This small molecule binds to this protein.
Small molecule (SMILES): Cc1nccn1Cc1cn(CC[C@@H](NC(=O)/C=N/O)c2ccccc2)nn1

Sequence of chain 6.A:
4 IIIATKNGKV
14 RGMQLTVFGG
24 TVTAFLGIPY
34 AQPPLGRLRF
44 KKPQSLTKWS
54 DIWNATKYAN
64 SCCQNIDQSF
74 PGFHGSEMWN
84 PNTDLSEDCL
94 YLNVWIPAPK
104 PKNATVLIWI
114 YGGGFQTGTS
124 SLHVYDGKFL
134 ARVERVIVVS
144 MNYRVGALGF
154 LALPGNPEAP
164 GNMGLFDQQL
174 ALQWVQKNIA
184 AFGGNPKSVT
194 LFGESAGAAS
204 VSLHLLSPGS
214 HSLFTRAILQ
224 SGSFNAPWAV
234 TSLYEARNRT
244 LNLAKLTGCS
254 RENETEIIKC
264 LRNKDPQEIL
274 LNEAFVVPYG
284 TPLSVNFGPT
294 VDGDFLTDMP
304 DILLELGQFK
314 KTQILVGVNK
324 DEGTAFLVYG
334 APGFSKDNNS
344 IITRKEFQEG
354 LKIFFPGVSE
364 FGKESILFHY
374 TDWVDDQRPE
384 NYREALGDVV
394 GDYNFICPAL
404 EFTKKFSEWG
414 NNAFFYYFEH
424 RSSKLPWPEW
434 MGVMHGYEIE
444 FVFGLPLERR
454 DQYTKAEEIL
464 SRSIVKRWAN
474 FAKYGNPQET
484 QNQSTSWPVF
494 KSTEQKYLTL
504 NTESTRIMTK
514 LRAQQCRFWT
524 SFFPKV

Binding-site contacts:
Ligand atom C01 contacts residue GLY115 of chain 6.A at 3.5 Å.
Ligand atom N06 contacts residue TRP82 of chain 6.A at 4.1 Å.
Ligand atom O16 contacts residue THR120 of chain 6.A at 3.8 Å.
Ligand atom C01 contacts residue TYR128 of chain 6.A at 4.2 Å (hydrophobic).
Ligand atom C02 contacts residue TRP82 of chain 6.A at 3.9 Å (hydrophobic).
Ligand atom C23 contacts residue ILE69 of chain 6.A at 4.0 Å (hydrophobic).
Ligand atom N18 contacts residue PRO285 of chain 6.A at 4.2 Å.
Ligand atom C23 contacts residue ASP70 of chain 6.A at 4.1 Å.
Ligand atom C04 contacts residue GLY439 of chain 6.A at 3.7 Å.
Ligand atom C04 contacts residue GLU197 of chain 6.A at 3.8 Å.
Ligand atom N26 contacts residue PHE329 of chain 6.A at 3.4 Å.
Ligand atom C11 contacts residue TYR332 of chain 6.A at 3.5 Å (hydrophobic).
Ligand atom C04 contacts residue HIS438 of chain 6.A at 3.2 Å.
Ligand atom N03 contacts residue TRP82 of chain 6.A at 4.0 Å.
Ligand atom C05 contacts residue TRP82 of chain 6.A at 4.3 Å (hydrophobic).
Ligand atom N14 contacts residue PRO285 of chain 6.A at 3.6 Å (h-bond).
Ligand atom C07 contacts residue TRP82 of chain 6.A at 4.1 Å (hydrophobic).
Ligand atom C02 contacts residue GLU197 of chain 6.A at 4.1 Å.
Ligand atom C25 contacts residue THR120 of chain 6.A at 3.5 Å.
Ligand atom O19 contacts residue GLY117 of chain 6.A at 3.7 Å.
Ligand atom C01 contacts residue TRP82 of chain 6.A at 4.1 Å (hydrophobic).
Ligand atom O16 contacts residue GLY117 of chain 6.A at 4.0 Å.
Ligand atom C17 contacts residue GLY117 of chain 6.A at 3.4 Å.
Ligand atom C05 contacts residue HIS438 of chain 6.A at 3.6 Å.
Ligand atom C17 contacts residue PRO285 of chain 6.A at 4.2 Å (hydrophobic).
Ligand atom C04 contacts residue TRP82 of chain 6.A at 4.2 Å (hydrophobic).
Ligand atom C24 contacts residue ASN68 of chain 6.A at 4.3 Å.
Ligand atom C17 contacts residue GLY116 of chain 6.A at 4.3 Å.
Ligand atom N03 contacts residue HIS438 of chain 6.A at 3.9 Å.
Ligand atom C12 contacts residue PRO285 of chain 6.A at 4.2 Å (hydrophobic).
Ligand atom O16 contacts residue GLY116 of chain 6.A at 3.7 Å.
Ligand atom C22 contacts residue ASP70 of chain 6.A at 4.1 Å.
Ligand atom O19 contacts residue LEU286 of chain 6.A at 3.8 Å.
Ligand atom N18 contacts residue GLY117 of chain 6.A at 3.8 Å.
Ligand atom N03 contacts residue GLU197 of chain 6.A at 3.1 Å (salt-bridge).
Ligand atom N18 contacts residue LEU286 of chain 6.A at 4.1 Å.
Ligand atom N27 contacts residue PHE329 of chain 6.A at 4.2 Å.
Ligand atom C01 contacts residue GLY116 of chain 6.A at 3.4 Å.
Ligand atom C12 contacts residue TYR332 of chain 6.A at 3.9 Å (hydrophobic).
Ligand atom C24 contacts residue THR120 of chain 6.A at 3.6 Å.